Binding-site contacts:
Ligand atom O2 contacts residue MG1 of chain 1.J at 2.0 Å.
Ligand atom O1P contacts residue SER197 of chain 1.B at 2.5 Å (h-bond).
Ligand atom O3P contacts residue ALA142 of chain 1.B at 3.4 Å.
Ligand atom O2P contacts residue SER175 of chain 1.B at 2.9 Å (h-bond).
Ligand atom O3P contacts residue GLY143 of chain 1.B at 2.9 Å (h-bond).
Ligand atom O1P contacts residue THR196 of chain 1.B at 3.6 Å.
Ligand atom O2 contacts residue MET65 of chain 1.B at 3.7 Å.
Ligand atom P contacts residue THR196 of chain 1.B at 3.9 Å.
Ligand atom C3 contacts residue ASP32 of chain 1.B at 3.6 Å.
Ligand atom O2 contacts residue HIS63 of chain 1.B at 3.3 Å (h-bond).
Ligand atom O3 contacts residue HIS30 of chain 1.B at 3.2 Å.
Ligand atom P contacts residue GLY143 of chain 1.B at 3.9 Å.
Ligand atom O3 contacts residue ASP173 of chain 1.B at 3.4 Å (salt-bridge).
Ligand atom O4 contacts residue MET8 of chain 1.B at 3.1 Å (h-bond).
Ligand atom O1 contacts residue PHE141 of chain 1.B at 3.8 Å.
Ligand atom O5 contacts residue ASP173 of chain 1.B at 3.1 Å (salt-bridge).
Ligand atom O3 contacts residue MG1 of chain 1.J at 3.2 Å.
Ligand atom O2 contacts residue ASP173 of chain 1.B at 2.8 Å (salt-bridge).
Ligand atom O3P contacts residue THR196 of chain 1.B at 2.6 Å (h-bond).
Ligand atom O4 contacts residue ASP32 of chain 1.B at 3.6 Å (salt-bridge).
Ligand atom O4 contacts residue SER6 of chain 1.B at 3.0 Å (h-bond).
Ligand atom O2 contacts residue ASP32 of chain 1.B at 2.7 Å (salt-bridge).
Ligand atom O2 contacts residue HIS30 of chain 1.B at 3.7 Å.
Ligand atom O3 contacts residue ASP32 of chain 1.B at 2.8 Å (salt-bridge).
Ligand atom O1 contacts residue MET65 of chain 1.B at 3.7 Å.
Ligand atom O1 contacts residue PRO139 of chain 1.B at 3.8 Å.
Ligand atom C6 contacts residue ALA142 of chain 1.B at 3.7 Å (hydrophobic).
Ligand atom C1 contacts residue PHE141 of chain 1.B at 3.6 Å (hydrophobic).
Ligand atom O5 contacts residue GLY174 of chain 1.B at 3.5 Å (h-bond).
Ligand atom C2 contacts residue ASP173 of chain 1.B at 3.7 Å.
Ligand atom C3 contacts residue MG1 of chain 1.J at 3.6 Å.
Ligand atom O3 contacts residue SER6 of chain 1.B at 3.1 Å (h-bond).
Ligand atom C2 contacts residue ASP32 of chain 1.B at 3.4 Å.
Ligand atom C3 contacts residue ASP173 of chain 1.B at 3.0 Å.
Ligand atom C2 contacts residue MG1 of chain 1.J at 3.2 Å.
Ligand atom O6 contacts residue GLY195 of chain 1.B at 3.5 Å.
Ligand atom O6 contacts residue THR196 of chain 1.B at 3.8 Å.
Ligand atom C4 contacts residue SER6 of chain 1.B at 3.8 Å.
Ligand atom O1 contacts residue GLY140 of chain 1.B at 2.9 Å (h-bond).
Ligand atom O2P contacts residue GLY143 of chain 1.B at 3.6 Å.

Sequence of chain 1.B:
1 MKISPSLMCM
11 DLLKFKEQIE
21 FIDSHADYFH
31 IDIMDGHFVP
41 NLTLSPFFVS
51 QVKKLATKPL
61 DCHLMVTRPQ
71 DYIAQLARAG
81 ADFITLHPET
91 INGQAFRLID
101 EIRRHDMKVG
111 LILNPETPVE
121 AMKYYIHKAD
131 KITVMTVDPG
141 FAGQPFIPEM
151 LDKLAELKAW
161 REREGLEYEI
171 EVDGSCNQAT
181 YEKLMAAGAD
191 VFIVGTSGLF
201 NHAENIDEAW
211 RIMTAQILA

A small-molecule ligand and the protein it binds are described below.
Small molecule (SMILES): O=P(O)(O)OC[C@@H](O)[C@@H](O)[C@H](O)[C@@H](O)CO